Sequence of chain 1.A:
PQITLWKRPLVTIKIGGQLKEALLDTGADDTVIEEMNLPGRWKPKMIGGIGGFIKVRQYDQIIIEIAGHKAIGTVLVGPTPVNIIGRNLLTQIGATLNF

A protein and the small-molecule ligand that binds it are described below.
Small molecule (SMILES): Cc1ccc(S(=O)(=O)NC(=O)NC2CCN(c3nccc(C(F)(F)F)n3)CC2)cc1

Sequence of chain 1.B:
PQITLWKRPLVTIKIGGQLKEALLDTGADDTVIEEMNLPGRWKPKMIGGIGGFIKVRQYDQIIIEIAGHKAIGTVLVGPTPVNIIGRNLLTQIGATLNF

Binding-site contacts:
Ligand atom C29 contacts residue PRO1 of chain 1.A at 3.6 Å (hydrophobic).
Ligand atom N10 contacts residue GLN2 of chain 1.A at 3.2 Å (h-bond).
Ligand atom C26 contacts residue ILE3 of chain 1.A at 3.4 Å (hydrophobic).
Ligand atom N10 contacts residue ILE3 of chain 1.A at 4.4 Å.
Ligand atom C18 contacts residue VAL11 of chain 1.A at 3.9 Å (hydrophobic).
Ligand atom N08 contacts residue GLN2 of chain 1.A at 3.3 Å (h-bond).
Ligand atom F21 contacts residue VAL11 of chain 1.A at 3.7 Å.
Ligand atom F20 contacts residue THR12 of chain 1.A at 2.8 Å.
Ligand atom C23 contacts residue ALA67 of chain 1.A at 4.0 Å (hydrophobic).
Ligand atom C11 contacts residue GLN2 of chain 1.A at 4.2 Å.
Ligand atom S06 contacts residue PRO1 of chain 1.A at 4.4 Å.
Ligand atom N24 contacts residue PRO1 of chain 1.A at 3.3 Å.
Ligand atom C09 contacts residue GLN2 of chain 1.A at 3.6 Å.
Ligand atom C22 contacts residue ALA67 of chain 1.A at 3.3 Å (hydrophobic).
Ligand atom C04 contacts residue PRO1 of chain 1.A at 4.2 Å (hydrophobic).
Ligand atom F19 contacts residue VAL11 of chain 1.A at 3.0 Å.
Ligand atom F21 contacts residue THR12 of chain 1.A at 3.0 Å.
Ligand atom C02 contacts residue PRO1 of chain 1.A at 3.8 Å (hydrophobic).
Ligand atom C03 contacts residue PRO1 of chain 1.A at 4.2 Å (hydrophobic).
Ligand atom C18 contacts residue THR12 of chain 1.A at 3.5 Å.
Ligand atom C05 contacts residue PRO1 of chain 1.A at 3.8 Å (hydrophobic).
Ligand atom C23 contacts residue PRO1 of chain 1.A at 3.5 Å (hydrophobic).
Ligand atom C25 contacts residue ILE3 of chain 1.A at 4.0 Å (hydrophobic).
Ligand atom C17 contacts residue ALA67 of chain 1.A at 4.2 Å (hydrophobic).
Ligand atom S06 contacts residue GLN2 of chain 1.A at 4.5 Å.
Ligand atom F19 contacts residue THR12 of chain 1.A at 2.9 Å.
Ligand atom F21 contacts residue ALA67 of chain 1.A at 3.4 Å.
Ligand atom C26 contacts residue GLN2 of chain 1.A at 4.4 Å.
Ligand atom C17 contacts residue VAL11 of chain 1.A at 4.4 Å (hydrophobic).
Ligand atom N08 contacts residue PRO1 of chain 1.A at 4.0 Å.
Ligand atom C18 contacts residue ALA67 of chain 1.A at 4.4 Å (hydrophobic).
Ligand atom O27 contacts residue PRO1 of chain 1.A at 4.4 Å.
Ligand atom C09 contacts residue PRO1 of chain 1.A at 4.2 Å (hydrophobic).
Ligand atom F19 contacts residue LEU10 of chain 1.A at 4.0 Å.
Ligand atom C30 contacts residue PRO1 of chain 1.A at 3.5 Å (hydrophobic).
Ligand atom C23 contacts residue PHE99 of chain 1.B at 4.4 Å (hydrophobic).